Binding-site contacts:
Ligand atom C6 contacts residue ARG71 of chain 1.P at 3.7 Å.
Ligand atom C1 contacts residue ASN100 of chain 1.E at 1.4 Å.
Ligand atom C1 contacts residue SER102 of chain 1.E at 3.3 Å.
Ligand atom C3 contacts residue ARG18 of chain 1.P at 3.6 Å.
Ligand atom C7 contacts residue ASN100 of chain 1.E at 3.9 Å.
Ligand atom C5 contacts residue ASN100 of chain 1.E at 3.6 Å.
Ligand atom C6 contacts residue PRO105 of chain 1.P at 3.5 Å (hydrophobic).
Ligand atom O3 contacts residue TRP55 of chain 1.P at 2.6 Å.
Ligand atom O5 contacts residue TRP55 of chain 1.P at 3.0 Å.
Ligand atom O4 contacts residue TRP55 of chain 1.P at 3.6 Å.
Ligand atom C2 contacts residue LEU68 of chain 1.P at 3.1 Å (hydrophobic).
Ligand atom O5 contacts residue SER70 of chain 1.P at 3.1 Å.
Ligand atom C3 contacts residue TRP55 of chain 1.P at 3.3 Å (hydrophobic).
Ligand atom O2 contacts residue LEU68 of chain 1.P at 3.0 Å.
Ligand atom C1 contacts residue SER70 of chain 1.P at 3.9 Å.
Ligand atom O4 contacts residue TYR79 of chain 1.P at 3.4 Å.
Ligand atom O4 contacts residue LEU68 of chain 1.P at 3.6 Å.
Ligand atom O6 contacts residue LEU68 of chain 1.P at 3.3 Å.
Ligand atom O3 contacts residue ARG18 of chain 1.P at 2.7 Å (salt-bridge).
Ligand atom O2 contacts residue GLU81 of chain 1.P at 3.5 Å (salt-bridge).
Ligand atom C1 contacts residue TRP55 of chain 1.P at 3.9 Å (hydrophobic).
Ligand atom O6 contacts residue ARG71 of chain 1.P at 2.9 Å (salt-bridge).
Ligand atom C6 contacts residue SER70 of chain 1.P at 3.6 Å.
Ligand atom C8 contacts residue ASP53 of chain 1.P at 3.6 Å.
Ligand atom O4 contacts residue SER70 of chain 1.P at 2.0 Å (h-bond).
Ligand atom C4 contacts residue LEU130 of chain 1.E at 3.8 Å (hydrophobic).
Ligand atom C4 contacts residue SER70 of chain 1.P at 3.2 Å.
Ligand atom N2 contacts residue ASN100 of chain 1.E at 2.9 Å (h-bond).
Ligand atom O6 contacts residue SER70 of chain 1.P at 2.5 Å (h-bond).
Ligand atom O5 contacts residue ASN100 of chain 1.E at 2.3 Å (h-bond).
Ligand atom C3 contacts residue ASN100 of chain 1.E at 3.8 Å.
Ligand atom C2 contacts residue ASN100 of chain 1.E at 2.4 Å.
Ligand atom C5 contacts residue SER70 of chain 1.P at 3.6 Å.
Ligand atom C8 contacts residue ALA54 of chain 1.P at 3.2 Å (hydrophobic).
Ligand atom C6 contacts residue TRP55 of chain 1.P at 3.7 Å (hydrophobic).
Ligand atom O3 contacts residue GLU81 of chain 1.P at 3.7 Å.
Ligand atom C4 contacts residue ARG18 of chain 1.P at 3.9 Å.
Ligand atom O5 contacts residue SER102 of chain 1.E at 3.0 Å (h-bond).
Ligand atom O6 contacts residue TRP55 of chain 1.P at 3.6 Å.
Ligand atom O4 contacts residue PRO105 of chain 1.P at 3.3 Å.

Sequence of chain 1.P:
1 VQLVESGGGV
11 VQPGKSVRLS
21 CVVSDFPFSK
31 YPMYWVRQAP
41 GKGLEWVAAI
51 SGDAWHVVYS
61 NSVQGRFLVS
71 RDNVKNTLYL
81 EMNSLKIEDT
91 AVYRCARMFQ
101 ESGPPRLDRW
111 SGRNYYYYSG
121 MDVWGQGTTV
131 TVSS

A protein and the small-molecule ligand that binds it are described below.
Small molecule (SMILES): CC(=O)N[C@H]1[C@H](O[C@H]2[C@H](O)[C@@H](NC(C)=O)CO[C@@H]2CO[C@@H]2O[C@@H](C)[C@@H](O)[C@@H](O)[C@@H]2O)O[C@H](CO)[C@@H](O[C@@H]2O[C@H](CO[C@H]3O[C@H](CO[C@@H]4O[C@H](CO)[C@@H](O[C@@H]5O[C@H](CO)[C@H](O)[C@H](O)[C@H]5O)[C@H](O)[C@H]4NC(C)=O)[C@@H](O)[C@H](O)[C@@H]3O)[C@@H](O)[C@H](O[C@H]3O[C@H](CO)[C@@H](O)[C@H](O)[C@@H]3O)[C@@H]2O)[C@@H]1O

Sequence of chain 1.E:
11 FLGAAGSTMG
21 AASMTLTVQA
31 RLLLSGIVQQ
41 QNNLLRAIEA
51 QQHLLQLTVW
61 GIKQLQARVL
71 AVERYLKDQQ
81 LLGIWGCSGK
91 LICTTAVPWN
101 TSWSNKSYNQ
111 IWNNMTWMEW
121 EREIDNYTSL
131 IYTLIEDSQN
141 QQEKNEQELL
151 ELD